The small molecule below binds the protein below.
Small molecule (SMILES): CC(=O)N[C@H]1[C@H](O[C@H]2[C@H](O)[C@@H](NC(C)=O)CO[C@@H]2CO)O[C@H](CO)[C@@H](O)[C@@H]1O

Sequence of chain 1.A:
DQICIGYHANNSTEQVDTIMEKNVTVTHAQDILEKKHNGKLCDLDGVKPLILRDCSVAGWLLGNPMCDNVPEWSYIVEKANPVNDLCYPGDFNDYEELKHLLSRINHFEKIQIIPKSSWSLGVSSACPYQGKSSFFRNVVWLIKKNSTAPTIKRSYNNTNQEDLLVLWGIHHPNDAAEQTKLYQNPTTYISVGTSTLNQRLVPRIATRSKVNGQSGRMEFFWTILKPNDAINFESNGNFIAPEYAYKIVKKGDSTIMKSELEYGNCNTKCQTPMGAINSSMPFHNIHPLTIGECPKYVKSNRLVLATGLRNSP

Sequence of chain 1.C:
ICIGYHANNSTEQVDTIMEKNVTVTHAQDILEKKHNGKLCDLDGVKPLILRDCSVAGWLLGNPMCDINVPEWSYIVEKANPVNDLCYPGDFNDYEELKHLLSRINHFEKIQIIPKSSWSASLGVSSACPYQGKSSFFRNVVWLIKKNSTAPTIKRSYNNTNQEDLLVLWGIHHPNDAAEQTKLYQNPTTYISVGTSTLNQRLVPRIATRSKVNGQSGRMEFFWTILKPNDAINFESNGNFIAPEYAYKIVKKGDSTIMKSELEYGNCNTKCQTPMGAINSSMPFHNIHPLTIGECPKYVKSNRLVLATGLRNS

Binding-site contacts:
Ligand atom O7 contacts residue ASN169 of chain 1.A at 3.7 Å.
Ligand atom C8 contacts residue ASP241 of chain 1.A at 4.3 Å.
Ligand atom C3 contacts residue ASN169 of chain 1.A at 3.7 Å.
Ligand atom O7 contacts residue ASN240 of chain 1.A at 4.0 Å.
Ligand atom C7 contacts residue ASN169 of chain 1.A at 3.5 Å.
Ligand atom N2 contacts residue ALA242 of chain 1.A at 4.3 Å.
Ligand atom C8 contacts residue ALA242 of chain 1.A at 3.4 Å (hydrophobic).
Ligand atom C4 contacts residue ASN169 of chain 1.A at 4.1 Å.
Ligand atom C1 contacts residue ASN240 of chain 1.A at 3.8 Å.
Ligand atom C5 contacts residue ASN169 of chain 1.A at 3.5 Å.
Ligand atom C3 contacts residue ASN240 of chain 1.A at 4.1 Å.
Ligand atom C2 contacts residue ASN240 of chain 1.A at 4.0 Å.
Ligand atom C7 contacts residue ALA242 of chain 1.A at 3.8 Å (hydrophobic).
Ligand atom N2 contacts residue ASN240 of chain 1.A at 3.4 Å (h-bond).
Ligand atom C8 contacts residue ASN240 of chain 1.A at 3.6 Å.
Ligand atom C2 contacts residue ASN169 of chain 1.A at 2.3 Å.
Ligand atom O7 contacts residue ALA242 of chain 1.A at 4.2 Å.
Ligand atom C8 contacts residue SER221 of chain 1.C at 3.7 Å.
Ligand atom O5 contacts residue ASN169 of chain 1.A at 2.2 Å (h-bond).
Ligand atom N2 contacts residue ASN169 of chain 1.A at 2.9 Å (h-bond).
Ligand atom C1 contacts residue ASN169 of chain 1.A at 1.4 Å.
Ligand atom C7 contacts residue ASN240 of chain 1.A at 4.0 Å.